Binding-site contacts:
Ligand atom N15 contacts residue TYR99 of chain 2.A at 3.2 Å.
Ligand atom C21 contacts residue TYR103 of chain 2.A at 3.7 Å (hydrophobic).
Ligand atom N14 contacts residue VAL98 of chain 2.A at 2.6 Å (h-bond).
Ligand atom N15 contacts residue GLY100 of chain 2.A at 3.1 Å (h-bond).
Ligand atom CL1 contacts residue SER96 of chain 2.A at 3.5 Å.
Ligand atom C23 contacts residue ILE342 of chain 2.A at 3.6 Å (hydrophobic).
Ligand atom C6 contacts residue THR338 of chain 2.A at 3.5 Å.
Ligand atom C2 contacts residue TYR99 of chain 2.A at 3.5 Å (hydrophobic).
Ligand atom C12 contacts residue ASN146 of chain 2.A at 2.9 Å.
Ligand atom C11 contacts residue VAL98 of chain 2.A at 3.7 Å (hydrophobic).
Ligand atom N14 contacts residue ASP97 of chain 2.A at 3.3 Å.
Ligand atom C13 contacts residue ASN146 of chain 2.A at 3.2 Å.
Ligand atom C7 contacts residue GLY100 of chain 2.A at 3.1 Å.
Ligand atom O18 contacts residue ASN146 of chain 2.A at 3.6 Å.
Ligand atom O19 contacts residue ASP97 of chain 2.A at 3.6 Å.
Ligand atom C12 contacts residue PRO147 of chain 2.A at 3.5 Å (hydrophobic).
Ligand atom C10 contacts residue GLY100 of chain 2.A at 3.4 Å.
Ligand atom O18 contacts residue PRO147 of chain 2.A at 3.1 Å.
Ligand atom N1 contacts residue ASN146 of chain 2.A at 3.7 Å.
Ligand atom C9 contacts residue GLY100 of chain 2.A at 3.6 Å.
Ligand atom C3 contacts residue THR338 of chain 2.A at 3.4 Å.
Ligand atom C18 contacts residue ILE342 of chain 2.A at 3.5 Å (hydrophobic).
Ligand atom C16 contacts residue HIS339 of chain 2.A at 3.1 Å.
Ligand atom C4 contacts residue THR338 of chain 2.A at 3.0 Å.
Ligand atom C16 contacts residue ASN146 of chain 2.A at 3.7 Å.
Ligand atom C5 contacts residue THR338 of chain 2.A at 2.8 Å.
Ligand atom O18 contacts residue HIS339 of chain 2.A at 3.0 Å (h-bond).
Ligand atom C9 contacts residue THR338 of chain 2.A at 3.5 Å.
Ligand atom N1 contacts residue GLY100 of chain 2.A at 3.2 Å (h-bond).
Ligand atom C8 contacts residue GLY100 of chain 2.A at 3.2 Å.
Ligand atom C11 contacts residue GLY100 of chain 2.A at 3.6 Å.
Ligand atom C19 contacts residue ILE342 of chain 2.A at 3.5 Å (hydrophobic).
Ligand atom C6 contacts residue GLY100 of chain 2.A at 3.4 Å.
Ligand atom C10 contacts residue ASN146 of chain 2.A at 2.9 Å.
Ligand atom C13 contacts residue HIS339 of chain 2.A at 3.1 Å.
Ligand atom C11 contacts residue ASN146 of chain 2.A at 3.4 Å.
Ligand atom N15 contacts residue VAL98 of chain 2.A at 2.4 Å (h-bond).
Ligand atom C12 contacts residue HIS339 of chain 2.A at 2.9 Å.
Ligand atom CL1 contacts residue VAL98 of chain 2.A at 3.2 Å.
Ligand atom S1 contacts residue GLY100 of chain 2.A at 3.5 Å.

Sequence of chain 2.A:
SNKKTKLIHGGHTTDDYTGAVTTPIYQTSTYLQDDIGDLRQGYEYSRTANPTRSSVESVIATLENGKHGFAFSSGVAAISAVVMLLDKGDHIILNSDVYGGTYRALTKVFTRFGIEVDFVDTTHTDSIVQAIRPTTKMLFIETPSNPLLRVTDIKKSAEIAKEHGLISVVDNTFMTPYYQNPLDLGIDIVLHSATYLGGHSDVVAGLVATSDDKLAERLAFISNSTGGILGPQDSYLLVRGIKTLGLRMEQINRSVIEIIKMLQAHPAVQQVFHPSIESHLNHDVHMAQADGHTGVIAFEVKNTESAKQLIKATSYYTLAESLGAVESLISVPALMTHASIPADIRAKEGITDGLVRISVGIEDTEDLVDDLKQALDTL

This protein binds this small molecule.
Small molecule (SMILES): O=C(O)c1cc(Cn2ccc3ccc(-c4cc5cccc(Cl)c5s4)cc32)n[nH]1